The protein below binds the small molecule below.
Small molecule (SMILES): CC(=O)N[C@@H]1[C@@H](O)[C@H](O)[C@@H](CO)O[C@H]1O

Sequence of chain 1.K:
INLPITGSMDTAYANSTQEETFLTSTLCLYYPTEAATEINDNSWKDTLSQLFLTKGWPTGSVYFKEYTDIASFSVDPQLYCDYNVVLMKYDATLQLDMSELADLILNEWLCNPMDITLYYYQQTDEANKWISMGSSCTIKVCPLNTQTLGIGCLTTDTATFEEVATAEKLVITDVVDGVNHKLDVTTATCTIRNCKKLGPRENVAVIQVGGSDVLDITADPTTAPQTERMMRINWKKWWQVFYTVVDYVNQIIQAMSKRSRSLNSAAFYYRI

Binding-site contacts:
Ligand atom C4 contacts residue ASN69 of chain 1.K at 4.2 Å.
Ligand atom C3 contacts residue ASN69 of chain 1.K at 3.8 Å.
Ligand atom C2 contacts residue ASN69 of chain 1.K at 2.5 Å.
Ligand atom O7 contacts residue ASN69 of chain 1.K at 4.4 Å.
Ligand atom C5 contacts residue ASN69 of chain 1.K at 3.6 Å.
Ligand atom C7 contacts residue ASN69 of chain 1.K at 3.4 Å.
Ligand atom O5 contacts residue ASN69 of chain 1.K at 2.2 Å (h-bond).
Ligand atom C1 contacts residue ASN69 of chain 1.K at 1.4 Å.
Ligand atom N2 contacts residue ASN69 of chain 1.K at 2.5 Å (h-bond).
Ligand atom C8 contacts residue ASN69 of chain 1.K at 3.8 Å.